Binding-site contacts:
Ligand atom C15 contacts residue GLU45 of chain 1.C at 3.5 Å.
Ligand atom C8 contacts residue LEU143 of chain 1.C at 4.0 Å (hydrophobic).
Ligand atom C30 contacts residue PHE46 of chain 1.C at 3.6 Å (hydrophobic).
Ligand atom C10 contacts residue PHE140 of chain 1.C at 4.0 Å (hydrophobic).
Ligand atom C30 contacts residue ALA91 of chain 1.C at 3.9 Å (hydrophobic).
Ligand atom C19 contacts residue PHE46 of chain 1.C at 4.1 Å (hydrophobic).
Ligand atom C24 contacts residue PHE46 of chain 1.C at 3.8 Å (hydrophobic).
Ligand atom C17 contacts residue ALA42 of chain 1.C at 3.5 Å (hydrophobic).
Ligand atom C28 contacts residue PHE46 of chain 1.C at 4.1 Å (hydrophobic).
Ligand atom C9 contacts residue PHE140 of chain 1.C at 3.8 Å (hydrophobic).
Ligand atom O4 contacts residue TRP86 of chain 1.C at 3.9 Å.
Ligand atom C28 contacts residue ALA53 of chain 1.C at 3.5 Å (hydrophobic).
Ligand atom C27 contacts residue ALA53 of chain 1.C at 3.8 Å (hydrophobic).
Ligand atom O contacts residue ASN85 of chain 1.C at 3.5 Å (h-bond).
Ligand atom C18 contacts residue GLY87 of chain 1.C at 4.1 Å.
Ligand atom C8 contacts residue TYR144 of chain 1.C at 4.0 Å (hydrophobic).
Ligand atom C30 contacts residue GLY87 of chain 1.C at 4.1 Å.
Ligand atom C23 contacts residue PHE46 of chain 1.C at 3.6 Å (hydrophobic).
Ligand atom C22 contacts residue TYR50 of chain 1.C at 3.8 Å (hydrophobic).
Ligand atom C17 contacts residue GLU45 of chain 1.C at 3.7 Å.
Ligand atom O4 contacts residue ASN85 of chain 1.C at 3.4 Å (h-bond).
Ligand atom O contacts residue GLY87 of chain 1.C at 3.8 Å.
Ligand atom C6 contacts residue TRP86 of chain 1.C at 4.1 Å (hydrophobic).
Ligand atom C26 contacts residue LEU57 of chain 1.C at 4.0 Å (hydrophobic).
Ligand atom C31 contacts residue ARG88 of chain 1.C at 3.9 Å.
Ligand atom C31 contacts residue GLY87 of chain 1.C at 3.6 Å.
Ligand atom C29 contacts residue TYR50 of chain 1.C at 4.0 Å (hydrophobic).
Ligand atom C16 contacts residue GLU45 of chain 1.C at 4.1 Å.
Ligand atom C12 contacts residue TYR50 of chain 1.C at 3.5 Å (hydrophobic).
Ligand atom C13 contacts residue TYR50 of chain 1.C at 4.0 Å (hydrophobic).
Ligand atom C19 contacts residue GLY87 of chain 1.C at 3.5 Å.
Ligand atom C contacts residue GLY87 of chain 1.C at 4.0 Å.
Ligand atom C17 contacts residue TYR144 of chain 1.C at 3.7 Å (hydrophobic).
Ligand atom O4 contacts residue GLY87 of chain 1.C at 2.9 Å (h-bond).
Ligand atom C28 contacts residue PHE54 of chain 1.C at 3.7 Å (hydrophobic).
Ligand atom C27 contacts residue LEU57 of chain 1.C at 4.0 Å (hydrophobic).
Ligand atom C11 contacts residue GLY87 of chain 1.C at 3.9 Å.
Ligand atom C29 contacts residue PHE46 of chain 1.C at 3.7 Å (hydrophobic).
Ligand atom C21 contacts residue TYR50 of chain 1.C at 3.9 Å (hydrophobic).
Ligand atom C9 contacts residue TYR144 of chain 1.C at 3.5 Å (hydrophobic).

Sequence of chain 1.C:
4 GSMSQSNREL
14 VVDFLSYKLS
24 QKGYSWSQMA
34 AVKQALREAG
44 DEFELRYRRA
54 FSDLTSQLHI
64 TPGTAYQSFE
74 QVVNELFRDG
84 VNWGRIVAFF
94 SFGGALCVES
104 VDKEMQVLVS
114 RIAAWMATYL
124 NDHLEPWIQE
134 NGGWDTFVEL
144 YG

The small molecule below binds the protein below.
Small molecule (SMILES): Cc1ccc(CN(C(=O)N[C@@H](CS(=O)(=O)CC2CCCCC2)C(=O)O)C(=O)c2ccc(-c3ccccc3)cc2)cc1